Sequence of chain 1.B:
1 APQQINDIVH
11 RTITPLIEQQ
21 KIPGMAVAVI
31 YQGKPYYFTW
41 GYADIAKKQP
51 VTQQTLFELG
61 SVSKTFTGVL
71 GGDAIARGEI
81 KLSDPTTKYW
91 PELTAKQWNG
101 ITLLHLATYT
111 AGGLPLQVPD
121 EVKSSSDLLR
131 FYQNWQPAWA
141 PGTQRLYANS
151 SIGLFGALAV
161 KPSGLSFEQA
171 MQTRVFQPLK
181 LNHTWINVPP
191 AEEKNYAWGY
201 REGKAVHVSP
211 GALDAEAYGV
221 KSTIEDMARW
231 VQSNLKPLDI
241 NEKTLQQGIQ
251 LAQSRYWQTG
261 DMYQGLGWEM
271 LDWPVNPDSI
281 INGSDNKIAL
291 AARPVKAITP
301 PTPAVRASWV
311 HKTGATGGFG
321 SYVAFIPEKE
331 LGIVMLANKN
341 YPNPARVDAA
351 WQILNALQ

The protein below binds the small molecule below.
Small molecule (SMILES): CCCS(=O)(=O)Nc1ccccc1C(=O)O

Binding-site contacts:
Ligand atom S1 contacts residue SER61 of chain 1.B at 3.9 Å.
Ligand atom C8 contacts residue GLN117 of chain 1.B at 3.7 Å.
Ligand atom O3 contacts residue ASN149 of chain 1.B at 3.0 Å (h-bond).
Ligand atom C7 contacts residue ALA315 of chain 1.B at 3.4 Å (hydrophobic).
Ligand atom O2 contacts residue SER61 of chain 1.B at 4.1 Å.
Ligand atom O4 contacts residue TYR218 of chain 1.B at 2.9 Å.
Ligand atom O1 contacts residue SER61 of chain 1.B at 2.5 Å (h-bond).
Ligand atom C8 contacts residue ASN149 of chain 1.B at 4.0 Å.
Ligand atom S1 contacts residue ALA315 of chain 1.B at 3.5 Å (h-bond).
Ligand atom O2 contacts residue ALA315 of chain 1.B at 3.5 Å (h-bond).
Ligand atom N1 contacts residue SER61 of chain 1.B at 3.4 Å (h-bond).
Ligand atom O4 contacts residue ALA315 of chain 1.B at 2.8 Å (h-bond).
Ligand atom C2 contacts residue ALA315 of chain 1.B at 4.0 Å (hydrophobic).
Ligand atom S1 contacts residue ASN149 of chain 1.B at 4.0 Å.
Ligand atom O4 contacts residue THR316 of chain 1.B at 3.9 Å.
Ligand atom O3 contacts residue TYR218 of chain 1.B at 3.3 Å.
Ligand atom C5 contacts residue LEU116 of chain 1.B at 3.8 Å (hydrophobic).
Ligand atom C7 contacts residue GLY314 of chain 1.B at 4.1 Å.
Ligand atom C01 contacts residue TYR218 of chain 1.B at 3.7 Å (hydrophobic).
Ligand atom C1 contacts residue SER61 of chain 1.B at 3.5 Å.
Ligand atom O2 contacts residue GLY314 of chain 1.B at 4.0 Å.
Ligand atom C5 contacts residue LEU290 of chain 1.B at 3.9 Å (hydrophobic).
Ligand atom O1 contacts residue ALA315 of chain 1.B at 2.7 Å (h-bond).
Ligand atom S1 contacts residue TYR218 of chain 1.B at 3.5 Å.
Ligand atom O1 contacts residue GLY314 of chain 1.B at 3.5 Å.
Ligand atom O3 contacts residue SER61 of chain 1.B at 3.3 Å (h-bond).
Ligand atom O3 contacts residue LYS64 of chain 1.B at 3.6 Å.
Ligand atom O4 contacts residue SER61 of chain 1.B at 3.6 Å.
Ligand atom C02 contacts residue GLN117 of chain 1.B at 4.2 Å.
Ligand atom C7 contacts residue SER61 of chain 1.B at 3.1 Å.
Ligand atom C4 contacts residue LEU116 of chain 1.B at 3.7 Å (hydrophobic).
Ligand atom C8 contacts residue TYR218 of chain 1.B at 3.9 Å (hydrophobic).
Ligand atom C02 contacts residue TYR218 of chain 1.B at 3.9 Å (hydrophobic).
Ligand atom C3 contacts residue ASN149 of chain 1.B at 4.0 Å.
Ligand atom C3 contacts residue GLN117 of chain 1.B at 4.0 Å.
Ligand atom C01 contacts residue THR316 of chain 1.B at 4.2 Å.
Ligand atom O4 contacts residue GLY60 of chain 1.B at 3.3 Å.
Ligand atom C2 contacts residue SER61 of chain 1.B at 3.6 Å.
Ligand atom N1 contacts residue ALA315 of chain 1.B at 2.9 Å (h-bond).
Ligand atom C01 contacts residue ALA315 of chain 1.B at 4.1 Å (hydrophobic).